This protein binds this small molecule.
Small molecule (SMILES): NCc1c[nH]c2nc(N)[nH]c(=O)c12

Sequence of chain 2.A:
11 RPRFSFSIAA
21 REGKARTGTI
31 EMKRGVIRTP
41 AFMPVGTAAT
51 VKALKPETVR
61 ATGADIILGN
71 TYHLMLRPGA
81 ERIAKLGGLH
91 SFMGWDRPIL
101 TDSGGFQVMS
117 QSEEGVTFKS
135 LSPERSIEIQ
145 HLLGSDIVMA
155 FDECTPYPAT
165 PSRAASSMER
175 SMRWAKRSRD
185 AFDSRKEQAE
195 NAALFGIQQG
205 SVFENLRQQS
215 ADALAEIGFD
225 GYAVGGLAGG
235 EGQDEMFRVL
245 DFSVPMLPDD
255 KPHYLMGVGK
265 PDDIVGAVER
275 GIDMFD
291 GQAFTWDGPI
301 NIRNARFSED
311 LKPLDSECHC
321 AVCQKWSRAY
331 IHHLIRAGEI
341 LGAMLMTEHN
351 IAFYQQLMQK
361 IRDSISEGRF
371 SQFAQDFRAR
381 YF

Binding-site contacts:
Ligand atom N11 contacts residue GLY261 of chain 2.A at 3.8 Å.
Ligand atom C6 contacts residue ASP156 of chain 2.A at 3.8 Å.
Ligand atom O6 contacts residue GLY229 of chain 2.A at 3.3 Å.
Ligand atom C6 contacts residue GLY229 of chain 2.A at 4.3 Å.
Ligand atom C2 contacts residue PHE106 of chain 2.A at 4.1 Å (hydrophobic).
Ligand atom C4 contacts residue MET260 of chain 2.A at 3.6 Å (hydrophobic).
Ligand atom C5 contacts residue MET260 of chain 2.A at 3.9 Å (hydrophobic).
Ligand atom N9 contacts residue PHE106 of chain 2.A at 3.7 Å.
Ligand atom C10 contacts residue GLY230 of chain 2.A at 3.8 Å.
Ligand atom C5 contacts residue PHE106 of chain 2.A at 4.0 Å (hydrophobic).
Ligand atom N1 contacts residue MET260 of chain 2.A at 3.9 Å.
Ligand atom N11 contacts residue MET260 of chain 2.A at 2.9 Å (h-bond).
Ligand atom O6 contacts residue GLN203 of chain 2.A at 3.4 Å (h-bond).
Ligand atom C8 contacts residue PHE106 of chain 2.A at 4.0 Å (hydrophobic).
Ligand atom C4 contacts residue PHE106 of chain 2.A at 3.7 Å (hydrophobic).
Ligand atom N3 contacts residue PHE106 of chain 2.A at 3.5 Å.
Ligand atom C8 contacts residue GLY261 of chain 2.A at 4.2 Å.
Ligand atom C10 contacts residue MET260 of chain 2.A at 3.5 Å (hydrophobic).
Ligand atom C6 contacts residue GLY230 of chain 2.A at 4.2 Å.
Ligand atom C6 contacts residue GLN203 of chain 2.A at 4.2 Å.
Ligand atom C6 contacts residue MET260 of chain 2.A at 3.9 Å (hydrophobic).
Ligand atom N1 contacts residue ASP156 of chain 2.A at 3.0 Å (salt-bridge).
Ligand atom N11 contacts residue LEU231 of chain 2.A at 2.8 Å (h-bond).
Ligand atom C8 contacts residue MET260 of chain 2.A at 3.9 Å (hydrophobic).
Ligand atom N2 contacts residue ILE201 of chain 2.A at 3.8 Å.
Ligand atom C2 contacts residue MET260 of chain 2.A at 3.6 Å (hydrophobic).
Ligand atom C7 contacts residue MET260 of chain 2.A at 3.7 Å (hydrophobic).
Ligand atom N1 contacts residue ILE201 of chain 2.A at 4.0 Å.
Ligand atom N3 contacts residue MET260 of chain 2.A at 3.4 Å.
Ligand atom C2 contacts residue ILE201 of chain 2.A at 4.2 Å (hydrophobic).
Ligand atom N2 contacts residue MET260 of chain 2.A at 4.1 Å.
Ligand atom C7 contacts residue PHE106 of chain 2.A at 4.0 Å (hydrophobic).
Ligand atom C2 contacts residue ASP156 of chain 2.A at 3.7 Å.
Ligand atom O6 contacts residue GLY230 of chain 2.A at 3.0 Å (h-bond).
Ligand atom N2 contacts residue ASP156 of chain 2.A at 2.9 Å (salt-bridge).
Ligand atom N9 contacts residue MET260 of chain 2.A at 4.2 Å.
Ligand atom O6 contacts residue ASP156 of chain 2.A at 3.7 Å.
Ligand atom N2 contacts residue SER103 of chain 2.A at 3.7 Å.
Ligand atom N1 contacts residue GLN203 of chain 2.A at 4.3 Å.
Ligand atom C10 contacts residue LEU231 of chain 2.A at 3.4 Å (hydrophobic).